Sequence of chain 1.D:
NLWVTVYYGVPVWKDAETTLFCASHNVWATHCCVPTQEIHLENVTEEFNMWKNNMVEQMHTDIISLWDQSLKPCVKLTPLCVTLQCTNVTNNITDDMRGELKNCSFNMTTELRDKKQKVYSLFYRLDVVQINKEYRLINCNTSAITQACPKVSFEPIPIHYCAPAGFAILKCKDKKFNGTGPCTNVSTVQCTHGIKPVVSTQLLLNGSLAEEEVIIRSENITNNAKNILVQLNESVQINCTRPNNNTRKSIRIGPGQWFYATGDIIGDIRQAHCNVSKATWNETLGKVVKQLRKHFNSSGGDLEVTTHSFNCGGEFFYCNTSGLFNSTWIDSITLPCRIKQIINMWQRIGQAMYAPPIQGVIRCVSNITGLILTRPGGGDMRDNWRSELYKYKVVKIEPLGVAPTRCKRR

A protein and the small-molecule ligand that binds it are described below.
Small molecule (SMILES): CC(=O)N[C@@H]1[C@@H](O)[C@H](O)[C@@H](CO)O[C@H]1O

Binding-site contacts:
Ligand atom C7 contacts residue ASN336 of chain 1.D at 3.5 Å.
Ligand atom C7 contacts residue HIS334 of chain 1.D at 3.9 Å.
Ligand atom O5 contacts residue ASN336 of chain 1.D at 2.4 Å (h-bond).
Ligand atom O3 contacts residue HIS334 of chain 1.D at 4.4 Å.
Ligand atom O5 contacts residue THR418 of chain 1.D at 4.2 Å.
Ligand atom O5 contacts residue SER416 of chain 1.D at 4.4 Å.
Ligand atom C7 contacts residue ASN300 of chain 1.D at 4.2 Å.
Ligand atom C1 contacts residue THR418 of chain 1.D at 4.2 Å.
Ligand atom C3 contacts residue HIS334 of chain 1.D at 3.9 Å.
Ligand atom C3 contacts residue ASN336 of chain 1.D at 3.9 Å.
Ligand atom O7 contacts residue ASN336 of chain 1.D at 3.8 Å.
Ligand atom C8 contacts residue HIS334 of chain 1.D at 4.0 Å.
Ligand atom N2 contacts residue HIS334 of chain 1.D at 3.0 Å (h-bond).
Ligand atom C1 contacts residue HIS334 of chain 1.D at 4.2 Å.
Ligand atom C2 contacts residue HIS334 of chain 1.D at 3.9 Å.
Ligand atom C8 contacts residue CYS301 of chain 1.D at 4.2 Å (hydrophobic).
Ligand atom O7 contacts residue ASN300 of chain 1.D at 4.1 Å.
Ligand atom C4 contacts residue ASN336 of chain 1.D at 4.3 Å.
Ligand atom C2 contacts residue ASN336 of chain 1.D at 2.5 Å.
Ligand atom C8 contacts residue ASN300 of chain 1.D at 3.3 Å.
Ligand atom C5 contacts residue ASN336 of chain 1.D at 3.8 Å.
Ligand atom N2 contacts residue ASN336 of chain 1.D at 2.9 Å (h-bond).
Ligand atom C1 contacts residue ASN336 of chain 1.D at 1.5 Å.
Ligand atom C8 contacts residue THR302 of chain 1.D at 3.6 Å.